Binding-site contacts:
Ligand atom C17 contacts residue SER144 of chain 1.A at 3.8 Å.
Ligand atom C22 contacts residue TYR91 of chain 1.A at 3.6 Å (hydrophobic).
Ligand atom C20 contacts residue LYS141 of chain 1.A at 3.5 Å.
Ligand atom C21 contacts residue TYR186 of chain 1.A at 4.0 Å (hydrophobic).
Ligand atom C14 contacts residue TYR53 of chain 1.B at 3.7 Å (hydrophobic).
Ligand atom C20 contacts residue PHE142 of chain 1.A at 3.8 Å (hydrophobic).
Ligand atom C2 contacts residue CYS188 of chain 1.A at 3.8 Å (hydrophobic).
Ligand atom C18 contacts residue GLY143 of chain 1.A at 3.4 Å.
Ligand atom C21 contacts residue TYR91 of chain 1.A at 3.6 Å (hydrophobic).
Ligand atom C19 contacts residue THR89 of chain 1.A at 3.3 Å.
Ligand atom O2 contacts residue CYS189 of chain 1.A at 3.8 Å.
Ligand atom C11 contacts residue TRP145 of chain 1.A at 4.0 Å (hydrophobic).
Ligand atom C16 contacts residue SER144 of chain 1.A at 3.4 Å.
Ligand atom C9 contacts residue TRP145 of chain 1.A at 3.2 Å (hydrophobic).
Ligand atom C2 contacts residue ILE116 of chain 1.B at 3.8 Å (hydrophobic).
Ligand atom C20 contacts residue GLY143 of chain 1.A at 3.6 Å.
Ligand atom C5 contacts residue CYS188 of chain 1.A at 3.6 Å (hydrophobic).
Ligand atom C15 contacts residue TYR91 of chain 1.A at 3.8 Å (hydrophobic).
Ligand atom C18 contacts residue SER144 of chain 1.A at 3.5 Å.
Ligand atom C19 contacts residue PHE142 of chain 1.A at 4.0 Å (hydrophobic).
Ligand atom C1 contacts residue CYS189 of chain 1.A at 3.9 Å (hydrophobic).
Ligand atom O3 contacts residue TYR193 of chain 1.A at 3.1 Å.
Ligand atom C3 contacts residue CYS189 of chain 1.A at 3.7 Å (hydrophobic).
Ligand atom C2 contacts residue CYS189 of chain 1.A at 3.6 Å (hydrophobic).
Ligand atom O3 contacts residue SER144 of chain 1.A at 3.5 Å (h-bond).
Ligand atom C8 contacts residue TRP145 of chain 1.A at 3.4 Å (hydrophobic).
Ligand atom C6 contacts residue CYS188 of chain 1.A at 3.4 Å (hydrophobic).
Ligand atom C1 contacts residue ILE116 of chain 1.B at 3.6 Å (hydrophobic).
Ligand atom C20 contacts residue THR89 of chain 1.A at 3.9 Å.
Ligand atom N contacts residue TRP145 of chain 1.A at 3.3 Å (h-bond).
Ligand atom C3 contacts residue ILE116 of chain 1.B at 3.6 Å (hydrophobic).
Ligand atom O2 contacts residue ILE116 of chain 1.B at 3.7 Å.
Ligand atom C5 contacts residue GLN55 of chain 1.B at 3.7 Å.
Ligand atom C7 contacts residue CYS188 of chain 1.A at 3.5 Å (hydrophobic).
Ligand atom C12 contacts residue TYR193 of chain 1.A at 3.6 Å (hydrophobic).
Ligand atom C20 contacts residue TYR91 of chain 1.A at 3.9 Å (hydrophobic).
Ligand atom C19 contacts residue GLY143 of chain 1.A at 3.2 Å.
Ligand atom C12 contacts residue TRP145 of chain 1.A at 3.4 Å (hydrophobic).
Ligand atom C22 contacts residue TYR186 of chain 1.A at 3.2 Å (hydrophobic).
Ligand atom C10 contacts residue TRP145 of chain 1.A at 3.4 Å (hydrophobic).

Sequence of chain 1.A:
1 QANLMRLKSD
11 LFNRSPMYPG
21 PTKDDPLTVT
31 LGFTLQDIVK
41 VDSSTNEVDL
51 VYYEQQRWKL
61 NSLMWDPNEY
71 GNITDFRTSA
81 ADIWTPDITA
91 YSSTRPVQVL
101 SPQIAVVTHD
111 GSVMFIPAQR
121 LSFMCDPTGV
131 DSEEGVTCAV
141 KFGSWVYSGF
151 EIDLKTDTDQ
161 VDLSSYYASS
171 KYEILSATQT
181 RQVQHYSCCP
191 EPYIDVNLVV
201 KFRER

Sequence of chain 1.B:
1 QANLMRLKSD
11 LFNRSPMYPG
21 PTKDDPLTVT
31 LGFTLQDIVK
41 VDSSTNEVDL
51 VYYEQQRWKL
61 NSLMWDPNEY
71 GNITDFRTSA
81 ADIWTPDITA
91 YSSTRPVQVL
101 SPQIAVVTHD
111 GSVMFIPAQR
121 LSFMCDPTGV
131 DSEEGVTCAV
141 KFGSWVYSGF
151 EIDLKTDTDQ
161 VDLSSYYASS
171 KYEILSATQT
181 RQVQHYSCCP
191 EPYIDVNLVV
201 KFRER

The protein below binds the small molecule below.
Small molecule (SMILES): O=C(OC1C[C@H]2CC[C@@H](C1)N2C[C@H](O)c1ccccc1)c1ccccc1